Sequence of chain 57.A:
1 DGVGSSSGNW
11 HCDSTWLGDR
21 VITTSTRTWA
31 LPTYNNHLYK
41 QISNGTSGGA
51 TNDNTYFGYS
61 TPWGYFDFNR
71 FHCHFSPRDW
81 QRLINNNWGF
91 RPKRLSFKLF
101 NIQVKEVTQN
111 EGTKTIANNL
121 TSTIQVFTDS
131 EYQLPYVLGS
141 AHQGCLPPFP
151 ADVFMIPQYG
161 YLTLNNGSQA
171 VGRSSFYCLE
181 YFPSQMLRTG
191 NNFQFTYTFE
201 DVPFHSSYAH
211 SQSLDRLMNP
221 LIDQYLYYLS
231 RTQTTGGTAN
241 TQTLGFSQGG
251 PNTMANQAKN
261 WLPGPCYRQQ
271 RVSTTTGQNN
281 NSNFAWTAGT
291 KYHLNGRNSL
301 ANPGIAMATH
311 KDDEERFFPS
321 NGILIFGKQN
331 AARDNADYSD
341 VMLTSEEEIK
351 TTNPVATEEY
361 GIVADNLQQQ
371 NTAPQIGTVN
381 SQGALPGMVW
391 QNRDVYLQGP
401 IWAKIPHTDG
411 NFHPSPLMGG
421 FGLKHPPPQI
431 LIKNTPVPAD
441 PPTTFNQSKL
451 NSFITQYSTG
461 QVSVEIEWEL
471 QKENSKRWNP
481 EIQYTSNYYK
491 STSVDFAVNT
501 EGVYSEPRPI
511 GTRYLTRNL

Binding-site contacts:
Ligand atom C2' contacts residue PRO414 of chain 57.A at 3.8 Å (hydrophobic).
Ligand atom N1 contacts residue PRO203 of chain 57.A at 4.1 Å.
Ligand atom C2' contacts residue HIS413 of chain 57.A at 3.8 Å.
Ligand atom C5 contacts residue ASP201 of chain 57.A at 4.1 Å.
Ligand atom C1' contacts residue PRO203 of chain 57.A at 4.1 Å (hydrophobic).
Ligand atom C6 contacts residue VAL202 of chain 57.A at 4.2 Å (hydrophobic).
Ligand atom N7 contacts residue PRO203 of chain 57.A at 4.2 Å.
Ligand atom C6 contacts residue GLY422 of chain 57.A at 3.8 Å.
Ligand atom N3 contacts residue PRO414 of chain 57.A at 4.2 Å.
Ligand atom C2 contacts residue VAL202 of chain 57.A at 4.2 Å (hydrophobic).
Ligand atom C6 contacts residue PRO203 of chain 57.A at 4.0 Å (hydrophobic).
Ligand atom C5 contacts residue PRO203 of chain 57.A at 4.0 Å (hydrophobic).
Ligand atom N7 contacts residue HIS413 of chain 57.A at 4.1 Å.
Ligand atom N6 contacts residue GLY420 of chain 57.A at 3.7 Å.
Ligand atom N6 contacts residue PHE421 of chain 57.A at 3.9 Å.
Ligand atom C8 contacts residue HIS413 of chain 57.A at 3.8 Å.
Ligand atom C4 contacts residue PRO203 of chain 57.A at 4.1 Å (hydrophobic).
Ligand atom N6 contacts residue SER415 of chain 57.A at 3.6 Å.
Ligand atom N4 contacts residue VAL202 of chain 57.A at 2.9 Å (h-bond).
Ligand atom C5 contacts residue VAL202 of chain 57.A at 3.6 Å (hydrophobic).
Ligand atom C4 contacts residue PRO203 of chain 57.A at 4.2 Å (hydrophobic).
Ligand atom C4 contacts residue VAL202 of chain 57.A at 3.7 Å (hydrophobic).
Ligand atom N1 contacts residue PRO203 of chain 57.A at 3.8 Å.
Ligand atom C4 contacts residue ASP201 of chain 57.A at 3.7 Å.
Ligand atom C5 contacts residue ARG91 of chain 57.A at 4.1 Å.
Ligand atom C2 contacts residue PRO203 of chain 57.A at 3.9 Å (hydrophobic).
Ligand atom N1 contacts residue VAL202 of chain 57.A at 3.6 Å.
Ligand atom C5 contacts residue PRO203 of chain 57.A at 3.9 Å (hydrophobic).
Ligand atom C6 contacts residue PRO203 of chain 57.A at 4.0 Å (hydrophobic).
Ligand atom N7 contacts residue SER415 of chain 57.A at 4.0 Å.
Ligand atom C2 contacts residue GLY422 of chain 57.A at 3.3 Å.
Ligand atom N6 contacts residue GLY422 of chain 57.A at 3.4 Å (h-bond).
Ligand atom N3 contacts residue ASP201 of chain 57.A at 4.1 Å.
Ligand atom N4 contacts residue ASP201 of chain 57.A at 2.5 Å.
Ligand atom C6 contacts residue SER415 of chain 57.A at 4.1 Å.
Ligand atom N7 contacts residue ASN392 of chain 57.A at 4.2 Å.
Ligand atom OP2 contacts residue ASP409 of chain 7.A at 3.2 Å (salt-bridge).
Ligand atom N1 contacts residue GLY422 of chain 57.A at 3.0 Å (h-bond).
Ligand atom C2' contacts residue PRO203 of chain 57.A at 3.3 Å (hydrophobic).
Ligand atom C5 contacts residue SER415 of chain 57.A at 4.1 Å.

A protein and the small-molecule ligand that binds it are described below.
Small molecule (SMILES): Nc1ccn([C@H]2C[C@H](O[P](=O)(O)OC[C@H]3O[C@@H](n4cnc5c(N)ncnc54)C[C@@H]3O)[C@@H](COP(=O)(O)O)O2)c(=O)n1

Sequence of chain 7.A:
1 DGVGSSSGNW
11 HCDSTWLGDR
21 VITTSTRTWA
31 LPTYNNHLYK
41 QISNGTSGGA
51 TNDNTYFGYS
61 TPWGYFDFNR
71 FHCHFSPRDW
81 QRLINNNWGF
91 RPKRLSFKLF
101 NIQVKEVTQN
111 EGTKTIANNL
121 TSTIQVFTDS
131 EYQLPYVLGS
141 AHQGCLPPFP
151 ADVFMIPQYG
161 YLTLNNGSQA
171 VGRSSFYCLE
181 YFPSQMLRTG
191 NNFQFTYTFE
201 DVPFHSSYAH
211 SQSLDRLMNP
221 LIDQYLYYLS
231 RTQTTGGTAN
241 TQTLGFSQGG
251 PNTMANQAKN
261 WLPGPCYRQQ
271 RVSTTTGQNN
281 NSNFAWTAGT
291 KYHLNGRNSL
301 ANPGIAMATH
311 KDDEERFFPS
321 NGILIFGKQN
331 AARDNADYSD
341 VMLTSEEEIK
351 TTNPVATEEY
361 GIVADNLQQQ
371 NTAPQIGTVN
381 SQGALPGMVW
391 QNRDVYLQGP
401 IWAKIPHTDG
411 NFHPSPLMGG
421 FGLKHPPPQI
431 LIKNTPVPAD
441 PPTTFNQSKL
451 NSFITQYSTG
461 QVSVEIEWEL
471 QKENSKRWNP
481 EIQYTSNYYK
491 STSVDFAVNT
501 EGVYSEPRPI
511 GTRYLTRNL